Binding-site contacts:
Ligand atom OE2 contacts residue THR59 of chain 1.C at 3.7 Å.
Ligand atom CA contacts residue ILE62 of chain 1.C at 3.8 Å (hydrophobic).
Ligand atom CA contacts residue THR32 of chain 1.C at 3.8 Å.
Ligand atom O contacts residue GLY61 of chain 1.C at 3.2 Å.
Ligand atom CD contacts residue ASP64 of chain 1.C at 3.5 Å.
Ligand atom CA contacts residue THR32 of chain 1.C at 3.1 Å.
Ligand atom N contacts residue THR32 of chain 1.C at 2.7 Å (h-bond).
Ligand atom O contacts residue ARG23 of chain 1.C at 2.9 Å (salt-bridge).
Ligand atom C contacts residue ARG23 of chain 1.C at 3.7 Å.
Ligand atom OE1 contacts residue ARG23 of chain 1.C at 2.6 Å (salt-bridge).
Ligand atom NH2 contacts residue ASP64 of chain 1.C at 3.1 Å (salt-bridge).
Ligand atom CG contacts residue SER60 of chain 1.C at 3.9 Å.
Ligand atom CD contacts residue CYS33 of chain 1.C at 3.9 Å (hydrophobic).
Ligand atom CG contacts residue LEU21 of chain 1.C at 3.7 Å (hydrophobic).
Ligand atom CG contacts residue ASP64 of chain 1.C at 3.7 Å.
Ligand atom CZ contacts residue ALA70 of chain 1.C at 3.8 Å (hydrophobic).
Ligand atom NE contacts residue CYS33 of chain 1.C at 3.7 Å.
Ligand atom CB contacts residue GLY61 of chain 1.C at 3.8 Å.
Ligand atom O contacts residue THR32 of chain 1.C at 3.2 Å.
Ligand atom CA contacts residue ASP64 of chain 1.C at 3.2 Å.
Ligand atom NE contacts residue THR32 of chain 1.C at 3.9 Å.
Ligand atom CD contacts residue THR59 of chain 1.C at 3.8 Å.
Ligand atom N contacts residue ILE62 of chain 1.C at 3.0 Å (h-bond).
Ligand atom CD contacts residue THR32 of chain 1.C at 3.4 Å.
Ligand atom CG contacts residue GLY61 of chain 1.C at 3.7 Å.
Ligand atom NH2 contacts residue ASP67 of chain 1.C at 3.0 Å (salt-bridge).
Ligand atom O contacts residue SER60 of chain 1.C at 3.6 Å.
Ligand atom C contacts residue THR32 of chain 1.C at 3.4 Å.
Ligand atom CB contacts residue THR32 of chain 1.C at 3.5 Å.
Ligand atom N contacts residue ASP64 of chain 1.C at 2.7 Å (salt-bridge).
Ligand atom CD contacts residue ARG23 of chain 1.C at 3.7 Å.
Ligand atom O contacts residue ILE62 of chain 1.C at 3.1 Å (h-bond).
Ligand atom CZ contacts residue ASP67 of chain 1.C at 3.9 Å.
Ligand atom C contacts residue THR32 of chain 1.C at 4.0 Å.
Ligand atom CG contacts residue THR59 of chain 1.C at 3.5 Å.
Ligand atom CB contacts residue LEU21 of chain 1.C at 3.8 Å (hydrophobic).
Ligand atom NH2 contacts residue ALA70 of chain 1.C at 3.7 Å.
Ligand atom CB contacts residue THR32 of chain 1.C at 3.6 Å.
Ligand atom CB contacts residue ARG23 of chain 1.C at 3.6 Å.
Ligand atom C contacts residue ILE62 of chain 1.C at 4.0 Å (hydrophobic).

A small-molecule ligand and the protein it binds are described below.
Small molecule (SMILES): C[C@H](NC(=O)[C@H](C)NC(=O)[C@H](CCC(=O)O)NC(=O)[C@@H](N)CCCN=C(N)N)C(=O)O

Sequence of chain 1.C:
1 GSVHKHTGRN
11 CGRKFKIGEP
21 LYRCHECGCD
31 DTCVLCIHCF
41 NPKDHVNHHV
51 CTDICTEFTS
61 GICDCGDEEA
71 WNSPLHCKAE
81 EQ